Binding-site contacts:
Ligand atom N2 contacts residue ASN64 of chain 3.A at 2.9 Å (h-bond).
Ligand atom C1 contacts residue ASN64 of chain 3.A at 1.5 Å.
Ligand atom C8 contacts residue LEU355 of chain 3.A at 3.5 Å (hydrophobic).
Ligand atom C5 contacts residue ASN64 of chain 3.A at 3.7 Å.
Ligand atom O7 contacts residue ASN64 of chain 3.A at 3.5 Å (h-bond).
Ligand atom C7 contacts residue LEU355 of chain 3.A at 4.1 Å (hydrophobic).
Ligand atom C4 contacts residue ASN64 of chain 3.A at 4.2 Å.
Ligand atom N2 contacts residue LEU355 of chain 3.A at 4.1 Å.
Ligand atom C2 contacts residue ASN64 of chain 3.A at 2.4 Å.
Ligand atom C7 contacts residue ASN64 of chain 3.A at 3.4 Å.
Ligand atom O5 contacts residue ASN64 of chain 3.A at 2.4 Å (h-bond).
Ligand atom C3 contacts residue ASN64 of chain 3.A at 3.8 Å.
Ligand atom O6 contacts residue ASN65 of chain 3.A at 3.9 Å.

Sequence of chain 3.A:
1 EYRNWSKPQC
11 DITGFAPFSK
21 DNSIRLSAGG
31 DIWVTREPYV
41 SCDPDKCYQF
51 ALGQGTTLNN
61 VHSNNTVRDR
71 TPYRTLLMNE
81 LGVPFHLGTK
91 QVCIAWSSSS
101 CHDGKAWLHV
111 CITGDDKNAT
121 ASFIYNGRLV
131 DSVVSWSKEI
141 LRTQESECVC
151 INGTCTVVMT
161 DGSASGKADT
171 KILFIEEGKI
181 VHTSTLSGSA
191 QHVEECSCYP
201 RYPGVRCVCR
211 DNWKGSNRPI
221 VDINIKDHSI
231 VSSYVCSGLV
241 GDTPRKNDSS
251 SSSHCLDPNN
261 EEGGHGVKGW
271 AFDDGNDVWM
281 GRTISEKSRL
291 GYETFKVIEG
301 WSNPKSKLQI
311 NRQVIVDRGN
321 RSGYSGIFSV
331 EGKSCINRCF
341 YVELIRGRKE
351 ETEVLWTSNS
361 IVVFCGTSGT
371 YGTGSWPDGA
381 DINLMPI

This protein binds this small molecule.
Small molecule (SMILES): CC(=O)N[C@@H]1[C@@H](O)[C@H](O)[C@@H](CO)O[C@H]1O